Sequence of chain 1.A:
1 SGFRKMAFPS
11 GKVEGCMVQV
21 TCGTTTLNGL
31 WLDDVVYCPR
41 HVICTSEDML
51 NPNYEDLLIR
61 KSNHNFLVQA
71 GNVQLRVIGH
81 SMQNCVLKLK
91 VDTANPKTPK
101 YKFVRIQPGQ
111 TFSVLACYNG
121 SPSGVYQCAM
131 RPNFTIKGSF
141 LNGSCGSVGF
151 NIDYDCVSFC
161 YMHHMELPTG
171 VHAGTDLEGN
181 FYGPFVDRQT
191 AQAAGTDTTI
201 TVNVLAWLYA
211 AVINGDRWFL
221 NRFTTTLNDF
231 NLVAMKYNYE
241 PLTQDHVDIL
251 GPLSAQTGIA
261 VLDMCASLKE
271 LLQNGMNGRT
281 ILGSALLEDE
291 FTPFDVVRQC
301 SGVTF

Sequence of chain 2.A:
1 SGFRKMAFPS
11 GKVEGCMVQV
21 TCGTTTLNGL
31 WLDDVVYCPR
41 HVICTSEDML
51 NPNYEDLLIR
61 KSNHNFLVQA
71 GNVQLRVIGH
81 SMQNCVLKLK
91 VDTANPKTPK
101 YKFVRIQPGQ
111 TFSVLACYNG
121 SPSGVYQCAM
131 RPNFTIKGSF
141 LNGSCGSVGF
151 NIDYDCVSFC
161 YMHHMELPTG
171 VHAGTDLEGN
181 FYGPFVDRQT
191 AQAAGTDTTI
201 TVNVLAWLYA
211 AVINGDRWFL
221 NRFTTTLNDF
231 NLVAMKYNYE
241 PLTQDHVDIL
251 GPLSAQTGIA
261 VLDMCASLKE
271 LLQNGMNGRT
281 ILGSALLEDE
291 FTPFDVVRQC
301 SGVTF

Binding-site contacts:
Ligand atom O06 contacts residue GLY143 of chain 1.A at 2.9 Å (h-bond).
Ligand atom C20 contacts residue PHE140 of chain 1.A at 3.4 Å (hydrophobic).
Ligand atom C26 contacts residue HIS164 of chain 1.A at 3.7 Å.
Ligand atom C05 contacts residue CYS145 of chain 1.A at 2.9 Å (hydrophobic).
Ligand atom C23 contacts residue GLU166 of chain 1.A at 3.7 Å.
Ligand atom C04 contacts residue CYS145 of chain 1.A at 1.9 Å (hydrophobic).
Ligand atom O06 contacts residue ASN142 of chain 1.A at 3.6 Å.
Ligand atom C12 contacts residue GLU166 of chain 1.A at 3.4 Å.
Ligand atom C21 contacts residue LEU141 of chain 1.A at 3.6 Å (hydrophobic).
Ligand atom O10 contacts residue MET165 of chain 1.A at 3.3 Å.
Ligand atom C33 contacts residue GLN189 of chain 1.A at 3.6 Å.
Ligand atom C21 contacts residue GLU166 of chain 1.A at 3.7 Å.
Ligand atom C20 contacts residue GLU166 of chain 1.A at 3.6 Å.
Ligand atom C02 contacts residue CYS145 of chain 1.A at 2.8 Å (hydrophobic).
Ligand atom C19 contacts residue ASN142 of chain 1.A at 3.7 Å.
Ligand atom C23 contacts residue HIS163 of chain 1.A at 3.6 Å.
Ligand atom N22 contacts residue SER144 of chain 1.A at 3.5 Å (h-bond).
Ligand atom C13 contacts residue GLU166 of chain 1.A at 3.8 Å.
Ligand atom C26 contacts residue HIS41 of chain 1.A at 3.5 Å.
Ligand atom N22 contacts residue HIS163 of chain 1.A at 2.9 Å (h-bond).
Ligand atom C21 contacts residue SER144 of chain 1.A at 3.8 Å.
Ligand atom O06 contacts residue CYS145 of chain 1.A at 3.0 Å (h-bond).
Ligand atom O10 contacts residue GLU166 of chain 1.A at 2.8 Å (salt-bridge).
Ligand atom C31 contacts residue ASP187 of chain 1.A at 3.6 Å.
Ligand atom O03 contacts residue THR25 of chain 1.A at 3.6 Å.
Ligand atom C20 contacts residue LEU141 of chain 1.A at 3.4 Å (hydrophobic).
Ligand atom C25 contacts residue HIS164 of chain 1.A at 3.1 Å.
Ligand atom C20 contacts residue ASN142 of chain 1.A at 3.6 Å.
Ligand atom C32 contacts residue MET49 of chain 1.A at 3.5 Å (hydrophobic).
Ligand atom C01 contacts residue CYS145 of chain 1.A at 3.1 Å (hydrophobic).
Ligand atom O03 contacts residue CYS145 of chain 1.A at 3.1 Å (h-bond).
Ligand atom C01 contacts residue GLY143 of chain 1.A at 3.6 Å.
Ligand atom C25 contacts residue HIS41 of chain 1.A at 3.5 Å.
Ligand atom C16 contacts residue GLN189 of chain 1.A at 3.8 Å.
Ligand atom C01 contacts residue ASN142 of chain 1.A at 3.6 Å.
Ligand atom C14 contacts residue GLU166 of chain 1.A at 3.7 Å.
Ligand atom C21 contacts residue PHE140 of chain 1.A at 3.2 Å (hydrophobic).
Ligand atom O03 contacts residue HIS41 of chain 1.A at 3.2 Å (h-bond).
Ligand atom C02 contacts residue HIS41 of chain 1.A at 3.8 Å.
Ligand atom C04 contacts residue HIS41 of chain 1.A at 3.3 Å.

This small molecule binds to this protein.
Small molecule (SMILES): C[C@@H](O)CC(=O)N(c1ccc(C(C)(C)C)cc1)[C@@H](C(=O)NC1CCCCC1)c1cccnc1